Sequence of chain 1.L:
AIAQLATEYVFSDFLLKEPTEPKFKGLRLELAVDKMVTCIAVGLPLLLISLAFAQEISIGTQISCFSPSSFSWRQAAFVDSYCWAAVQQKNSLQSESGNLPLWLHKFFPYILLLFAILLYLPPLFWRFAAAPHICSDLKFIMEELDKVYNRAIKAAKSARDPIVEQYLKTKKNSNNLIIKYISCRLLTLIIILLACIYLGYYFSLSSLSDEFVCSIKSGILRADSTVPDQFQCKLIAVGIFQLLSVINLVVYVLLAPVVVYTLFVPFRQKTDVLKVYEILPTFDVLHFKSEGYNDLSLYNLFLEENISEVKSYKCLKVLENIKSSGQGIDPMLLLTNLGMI

A small-molecule ligand and the protein it binds are described below.
Small molecule (SMILES): CC(C)CCC[C@@H](C)[C@H]1CC[C@H]2[C@@H]3CC=C4C[C@@H](O)CC[C@]4(C)[C@H]3CC[C@]12C

Binding-site contacts:
Ligand atom C11 contacts residue LEU101 of chain 1.L at 4.3 Å (hydrophobic).
Ligand atom C12 contacts residue LEU101 of chain 1.L at 4.5 Å (hydrophobic).
Ligand atom C24 contacts residue LEU226 of chain 1.L at 4.2 Å (hydrophobic).
Ligand atom C1 contacts residue LEU101 of chain 1.L at 4.0 Å (hydrophobic).
Ligand atom C26 contacts residue PTY1 of chain 1.CC at 4.3 Å.
Ligand atom C27 contacts residue PTY1 of chain 1.CC at 3.2 Å.
Ligand atom C15 contacts residue CLR1 of chain 1.GC at 4.2 Å.
Ligand atom C27 contacts residue PHE116 of chain 1.L at 3.9 Å (hydrophobic).
Ligand atom C12 contacts residue PTY1 of chain 1.CC at 3.2 Å.
Ligand atom C7 contacts residue TYR233 of chain 1.L at 4.5 Å (hydrophobic).
Ligand atom C20 contacts residue PTY1 of chain 1.CC at 3.9 Å.
Ligand atom C27 contacts residue LEU226 of chain 1.L at 4.3 Å (hydrophobic).
Ligand atom C21 contacts residue PTY1 of chain 1.CC at 3.5 Å.
Ligand atom C25 contacts residue LEU226 of chain 1.L at 4.1 Å (hydrophobic).
Ligand atom C2 contacts residue PTY1 of chain 1.CC at 4.3 Å.
Ligand atom C9 contacts residue LEU101 of chain 1.L at 4.5 Å (hydrophobic).
Ligand atom C24 contacts residue TYR230 of chain 1.L at 4.1 Å (hydrophobic).
Ligand atom C7 contacts residue CLR1 of chain 1.GC at 3.8 Å.
Ligand atom C16 contacts residue TYR233 of chain 1.L at 4.1 Å (hydrophobic).
Ligand atom C23 contacts residue ILE229 of chain 1.L at 4.5 Å (hydrophobic).
Ligand atom C22 contacts residue ILE229 of chain 1.L at 4.0 Å (hydrophobic).
Ligand atom C25 contacts residue PTY1 of chain 1.CC at 4.2 Å.
Ligand atom C21 contacts residue TYR230 of chain 1.L at 3.4 Å (hydrophobic).
Ligand atom C11 contacts residue PTY1 of chain 1.CC at 3.4 Å.
Ligand atom C6 contacts residue CLR1 of chain 1.GC at 4.3 Å.
Ligand atom C24 contacts residue PTY1 of chain 1.CC at 4.4 Å.
Ligand atom C1 contacts residue PTY1 of chain 1.CC at 3.9 Å.
Ligand atom O1 contacts residue PTY1 of chain 1.CC at 4.0 Å.
Ligand atom C15 contacts residue TYR233 of chain 1.L at 4.2 Å (hydrophobic).
Ligand atom C17 contacts residue TYR233 of chain 1.L at 4.3 Å (hydrophobic).